Binding-site contacts:
Ligand atom C5 contacts residue ASN12 of chain 2.K at 4.2 Å.
Ligand atom O7 contacts residue ASN12 of chain 2.K at 3.6 Å.
Ligand atom N2 contacts residue ASN12 of chain 2.K at 3.8 Å.
Ligand atom O5 contacts residue ASN12 of chain 2.K at 2.8 Å (h-bond).
Ligand atom C2 contacts residue ASN12 of chain 2.K at 3.3 Å.
Ligand atom C7 contacts residue ASN12 of chain 2.K at 3.9 Å.
Ligand atom C1 contacts residue ASN12 of chain 2.K at 2.2 Å.

This small molecule binds to this protein.
Small molecule (SMILES): CC(=O)N[C@H]1[C@H](O[C@H]2[C@H](O)[C@@H](NC(C)=O)CO[C@@H]2CO)O[C@H](CO)[C@@H](O)[C@@H]1O

Sequence of chain 2.K:
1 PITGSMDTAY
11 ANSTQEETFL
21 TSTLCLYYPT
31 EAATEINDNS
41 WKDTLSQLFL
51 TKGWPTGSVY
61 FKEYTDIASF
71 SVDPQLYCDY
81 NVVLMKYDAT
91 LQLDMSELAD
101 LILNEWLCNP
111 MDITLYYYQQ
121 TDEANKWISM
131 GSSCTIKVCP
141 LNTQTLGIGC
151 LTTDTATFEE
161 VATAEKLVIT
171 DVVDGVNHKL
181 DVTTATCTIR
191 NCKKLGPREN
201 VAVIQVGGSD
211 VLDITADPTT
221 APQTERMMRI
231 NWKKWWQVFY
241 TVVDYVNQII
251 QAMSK